The protein below binds the small molecule below.
Small molecule (SMILES): Cc1nc[nH]c1CN1CCc2c(c3ccccc3n2C)C1=O

Sequence of chain 1.E:
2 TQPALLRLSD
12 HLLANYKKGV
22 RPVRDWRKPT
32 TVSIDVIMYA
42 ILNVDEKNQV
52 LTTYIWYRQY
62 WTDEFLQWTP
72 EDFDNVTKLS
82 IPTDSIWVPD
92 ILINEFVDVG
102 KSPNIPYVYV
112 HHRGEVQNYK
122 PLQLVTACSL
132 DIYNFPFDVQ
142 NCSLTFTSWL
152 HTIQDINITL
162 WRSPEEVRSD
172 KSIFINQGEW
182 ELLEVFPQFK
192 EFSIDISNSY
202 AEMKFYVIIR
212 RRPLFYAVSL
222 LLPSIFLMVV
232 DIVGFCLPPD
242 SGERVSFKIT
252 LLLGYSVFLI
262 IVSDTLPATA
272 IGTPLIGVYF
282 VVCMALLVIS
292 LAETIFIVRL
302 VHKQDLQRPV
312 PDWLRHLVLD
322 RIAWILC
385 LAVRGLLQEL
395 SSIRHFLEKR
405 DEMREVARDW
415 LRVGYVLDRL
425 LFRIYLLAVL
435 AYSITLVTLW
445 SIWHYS

Binding-site contacts:
Ligand atom C15 contacts residue TRP57 of chain 1.E at 3.5 Å (hydrophobic).
Ligand atom C16 contacts residue SER149 of chain 1.A at 3.2 Å.
Ligand atom C16 contacts residue THR148 of chain 1.A at 3.9 Å.
Ligand atom C13 contacts residue ARG59 of chain 1.E at 3.8 Å.
Ligand atom C10 contacts residue ARG59 of chain 1.E at 3.6 Å.
Ligand atom N1 contacts residue ARG59 of chain 1.E at 4.1 Å.
Ligand atom C16 contacts residue TRP150 of chain 1.A at 3.8 Å (hydrophobic).
Ligand atom O contacts residue TRP150 of chain 1.A at 3.8 Å.
Ligand atom C6 contacts residue TYR120 of chain 1.E at 3.7 Å (hydrophobic).
Ligand atom C15 contacts residue TRP150 of chain 1.A at 3.8 Å (hydrophobic).
Ligand atom N2 contacts residue SER149 of chain 1.A at 3.7 Å.
Ligand atom N3 contacts residue ASN95 of chain 1.A at 3.9 Å.
Ligand atom C8 contacts residue ILE195 of chain 1.A at 4.0 Å (hydrophobic).
Ligand atom N2 contacts residue TRP150 of chain 1.A at 2.9 Å (h-bond).
Ligand atom C10 contacts residue ILE38 of chain 1.E at 3.5 Å (hydrophobic).
Ligand atom C2 contacts residue TYR120 of chain 1.E at 4.0 Å (hydrophobic).
Ligand atom C13 contacts residue ILE38 of chain 1.E at 3.6 Å (hydrophobic).
Ligand atom C1 contacts residue TYR201 of chain 1.A at 4.0 Å (hydrophobic).
Ligand atom C4 contacts residue ARG59 of chain 1.E at 4.1 Å.
Ligand atom N2 contacts residue TYR201 of chain 1.A at 3.6 Å.
Ligand atom C15 contacts residue ASN95 of chain 1.A at 3.5 Å.
Ligand atom C8 contacts residue ARG59 of chain 1.E at 4.0 Å.
Ligand atom O contacts residue TRP57 of chain 1.E at 3.6 Å.
Ligand atom C9 contacts residue TRP57 of chain 1.E at 3.8 Å (hydrophobic).
Ligand atom C14 contacts residue ASN95 of chain 1.A at 4.0 Å.
Ligand atom C13 contacts residue ASP36 of chain 1.E at 3.8 Å.
Ligand atom C7 contacts residue TRP150 of chain 1.A at 3.9 Å (hydrophobic).
Ligand atom C16 contacts residue TYR201 of chain 1.A at 3.5 Å (hydrophobic).
Ligand atom N3 contacts residue SER149 of chain 1.A at 4.2 Å.
Ligand atom C12 contacts residue TRP57 of chain 1.E at 3.4 Å (hydrophobic).
Ligand atom C10 contacts residue ASP36 of chain 1.E at 4.1 Å.
Ligand atom C5 contacts residue ARG59 of chain 1.E at 4.1 Å.
Ligand atom C5 contacts residue ILE38 of chain 1.E at 4.0 Å (hydrophobic).
Ligand atom C15 contacts residue PHE193 of chain 1.A at 4.0 Å (hydrophobic).
Ligand atom C3 contacts residue TYR201 of chain 1.A at 3.6 Å (hydrophobic).
Ligand atom C14 contacts residue TRP150 of chain 1.A at 4.0 Å (hydrophobic).
Ligand atom C11 contacts residue TRP150 of chain 1.A at 3.7 Å (hydrophobic).
Ligand atom C12 contacts residue ILE38 of chain 1.E at 4.0 Å (hydrophobic).
Ligand atom N3 contacts residue THR148 of chain 1.A at 4.0 Å.
Ligand atom C12 contacts residue ARG59 of chain 1.E at 3.9 Å.

Sequence of chain 1.A:
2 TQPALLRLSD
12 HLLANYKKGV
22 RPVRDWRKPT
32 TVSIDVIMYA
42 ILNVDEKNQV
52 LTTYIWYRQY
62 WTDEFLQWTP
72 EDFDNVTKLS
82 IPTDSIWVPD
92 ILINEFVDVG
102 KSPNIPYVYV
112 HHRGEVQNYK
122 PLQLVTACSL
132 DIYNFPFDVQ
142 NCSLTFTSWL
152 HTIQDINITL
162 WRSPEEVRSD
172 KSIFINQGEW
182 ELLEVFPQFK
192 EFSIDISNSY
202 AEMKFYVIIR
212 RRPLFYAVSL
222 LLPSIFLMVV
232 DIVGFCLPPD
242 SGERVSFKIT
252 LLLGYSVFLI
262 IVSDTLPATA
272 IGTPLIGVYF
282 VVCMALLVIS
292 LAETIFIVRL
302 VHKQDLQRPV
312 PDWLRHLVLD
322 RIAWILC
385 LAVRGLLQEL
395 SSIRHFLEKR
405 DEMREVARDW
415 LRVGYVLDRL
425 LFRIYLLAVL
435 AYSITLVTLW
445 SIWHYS